The protein below binds the small molecule below.
Small molecule (SMILES): CC(=O)N[C@H]1[C@H](O[C@H]2[C@H](O)[C@@H](NC(C)=O)CO[C@@H]2CO)O[C@H](CO)[C@@H](O)[C@@H]1O

Binding-site contacts:
Ligand atom C7 contacts residue PHE46 of chain 1.A at 4.3 Å (hydrophobic).
Ligand atom C2 contacts residue GLU90 of chain 1.A at 3.6 Å.
Ligand atom C3 contacts residue PHE46 of chain 1.A at 4.2 Å (hydrophobic).
Ligand atom O5 contacts residue GLY45 of chain 1.A at 3.2 Å (h-bond).
Ligand atom O5 contacts residue PHE48 of chain 1.A at 4.0 Å.
Ligand atom C4 contacts residue PHE48 of chain 1.A at 3.8 Å (hydrophobic).
Ligand atom O6 contacts residue PRO44 of chain 1.A at 4.3 Å.
Ligand atom N2 contacts residue GLU90 of chain 1.A at 2.8 Å (salt-bridge).
Ligand atom C7 contacts residue ASN202 of chain 1.A at 3.8 Å.
Ligand atom O7 contacts residue GLY45 of chain 1.A at 3.7 Å.
Ligand atom C8 contacts residue PHE46 of chain 1.A at 3.8 Å (hydrophobic).
Ligand atom O5 contacts residue ASN202 of chain 1.A at 2.3 Å (h-bond).
Ligand atom O3 contacts residue PHE48 of chain 1.A at 3.6 Å.
Ligand atom C1 contacts residue GLY45 of chain 1.A at 4.2 Å.
Ligand atom O3 contacts residue PHE46 of chain 1.A at 4.1 Å.
Ligand atom C8 contacts residue GLU90 of chain 1.A at 3.7 Å.
Ligand atom C8 contacts residue ASN86 of chain 1.A at 3.6 Å.
Ligand atom O3 contacts residue GLY45 of chain 1.A at 2.9 Å (h-bond).
Ligand atom C3 contacts residue GLY45 of chain 1.A at 4.1 Å.
Ligand atom C3 contacts residue GLU90 of chain 1.A at 4.2 Å.
Ligand atom N2 contacts residue PHE46 of chain 1.A at 3.8 Å.
Ligand atom O6 contacts residue PHE48 of chain 1.A at 3.5 Å.
Ligand atom N2 contacts residue ASN202 of chain 1.A at 2.9 Å (h-bond).
Ligand atom O6 contacts residue GLY45 of chain 1.A at 2.9 Å (h-bond).
Ligand atom C6 contacts residue GLY45 of chain 1.A at 3.6 Å.
Ligand atom O7 contacts residue ASN86 of chain 1.A at 3.8 Å.
Ligand atom C3 contacts residue ASN202 of chain 1.A at 3.7 Å.
Ligand atom C7 contacts residue ASN86 of chain 1.A at 4.0 Å.
Ligand atom C1 contacts residue ASN202 of chain 1.A at 1.4 Å.
Ligand atom C1 contacts residue GLU90 of chain 1.A at 3.4 Å.
Ligand atom O7 contacts residue ASN202 of chain 1.A at 4.2 Å.
Ligand atom O7 contacts residue PHE48 of chain 1.A at 4.2 Å.
Ligand atom C8 contacts residue CYS89 of chain 1.A at 3.6 Å (hydrophobic).
Ligand atom C5 contacts residue ASN202 of chain 1.A at 3.6 Å.
Ligand atom C4 contacts residue ASN202 of chain 1.A at 4.2 Å.
Ligand atom C2 contacts residue PHE48 of chain 1.A at 3.8 Å (hydrophobic).
Ligand atom C2 contacts residue ASN202 of chain 1.A at 2.4 Å.
Ligand atom C7 contacts residue GLU90 of chain 1.A at 3.7 Å.
Ligand atom C5 contacts residue GLY45 of chain 1.A at 3.9 Å.
Ligand atom C3 contacts residue PHE48 of chain 1.A at 4.1 Å (hydrophobic).

Sequence of chain 1.A:
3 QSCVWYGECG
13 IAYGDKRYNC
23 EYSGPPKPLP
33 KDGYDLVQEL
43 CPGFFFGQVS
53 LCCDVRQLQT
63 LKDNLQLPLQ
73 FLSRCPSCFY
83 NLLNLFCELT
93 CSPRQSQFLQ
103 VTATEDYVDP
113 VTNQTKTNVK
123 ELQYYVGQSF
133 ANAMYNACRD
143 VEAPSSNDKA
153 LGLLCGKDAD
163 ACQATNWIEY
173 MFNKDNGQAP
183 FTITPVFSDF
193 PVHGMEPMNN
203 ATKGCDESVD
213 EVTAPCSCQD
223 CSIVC